Sequence of chain 1.B:
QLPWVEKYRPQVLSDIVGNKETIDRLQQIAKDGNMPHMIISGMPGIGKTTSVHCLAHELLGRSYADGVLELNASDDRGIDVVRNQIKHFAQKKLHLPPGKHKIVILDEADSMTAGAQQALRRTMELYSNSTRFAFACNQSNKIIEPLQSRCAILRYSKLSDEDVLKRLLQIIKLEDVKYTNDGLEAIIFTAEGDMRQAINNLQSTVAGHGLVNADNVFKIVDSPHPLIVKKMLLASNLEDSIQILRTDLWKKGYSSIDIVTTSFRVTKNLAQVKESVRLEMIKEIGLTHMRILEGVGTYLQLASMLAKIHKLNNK

Binding-site contacts:
Ligand atom O3G contacts residue ARG157 of chain 1.B at 3.7 Å.
Ligand atom O2' contacts residue THR299 of chain 1.A at 2.8 Å (h-bond).
Ligand atom O3G contacts residue MG1 of chain 1.J at 2.3 Å.
Ligand atom N7 contacts residue GLY358 of chain 1.A at 3.3 Å.
Ligand atom O1A contacts residue THR360 of chain 1.A at 3.6 Å.
Ligand atom S1G contacts residue ARG128 of chain 1.B at 2.9 Å (salt-bridge).
Ligand atom O2B contacts residue ILE357 of chain 1.A at 3.7 Å.
Ligand atom O2G contacts residue ARG157 of chain 1.B at 2.8 Å (salt-bridge).
Ligand atom O1B contacts residue MG1 of chain 1.J at 2.2 Å.
Ligand atom S1G contacts residue PRO355 of chain 1.A at 3.7 Å.
Ligand atom O2B contacts residue LYS359 of chain 1.A at 3.0 Å (salt-bridge).
Ligand atom N1 contacts residue CYS311 of chain 1.A at 3.5 Å (h-bond).
Ligand atom C4 contacts residue ILE514 of chain 1.A at 3.7 Å (hydrophobic).
Ligand atom O3' contacts residue THR299 of chain 1.A at 3.0 Å (h-bond).
Ligand atom PG contacts residue MG1 of chain 1.J at 3.7 Å.
Ligand atom O4' contacts residue ARG515 of chain 1.A at 3.6 Å.
Ligand atom O2A contacts residue LYS359 of chain 1.A at 3.4 Å (salt-bridge).
Ligand atom O3' contacts residue ALA303 of chain 1.A at 3.7 Å.
Ligand atom O2A contacts residue THR360 of chain 1.A at 3.4 Å (h-bond).
Ligand atom O2A contacts residue THR361 of chain 1.A at 3.4 Å (h-bond).
Ligand atom PG contacts residue ARG515 of chain 1.A at 3.6 Å.
Ligand atom O3A contacts residue ARG515 of chain 1.A at 3.7 Å.
Ligand atom PG contacts residue ARG128 of chain 1.B at 3.4 Å.
Ligand atom S1G contacts residue ASN456 of chain 1.A at 2.9 Å (h-bond).
Ligand atom O3A contacts residue GLY356 of chain 1.A at 3.7 Å.
Ligand atom O2B contacts residue GLY358 of chain 1.A at 3.4 Å (h-bond).
Ligand atom N6 contacts residue VAL310 of chain 1.A at 3.6 Å.
Ligand atom O1A contacts residue GLU132 of chain 1.B at 3.5 Å (salt-bridge).
Ligand atom O2G contacts residue ARG515 of chain 1.A at 2.3 Å (salt-bridge).
Ligand atom N6 contacts residue ILE514 of chain 1.A at 3.7 Å.
Ligand atom N7 contacts residue ILE357 of chain 1.A at 3.2 Å (h-bond).
Ligand atom O3G contacts residue ARG128 of chain 1.B at 3.0 Å (salt-bridge).
Ligand atom C5' contacts residue ARG515 of chain 1.A at 3.7 Å.
Ligand atom N6 contacts residue ILE357 of chain 1.A at 3.6 Å (h-bond).
Ligand atom O2A contacts residue GLY358 of chain 1.A at 3.2 Å.
Ligand atom O1B contacts residue THR360 of chain 1.A at 2.9 Å (h-bond).
Ligand atom PB contacts residue MG1 of chain 1.J at 3.6 Å.
Ligand atom C6 contacts residue ILE514 of chain 1.A at 3.7 Å (hydrophobic).
Ligand atom N6 contacts residue CYS311 of chain 1.A at 3.1 Å (h-bond).
Ligand atom O3B contacts residue GLY356 of chain 1.A at 3.0 Å (h-bond).

A protein and the small-molecule ligand that binds it are described below.
Small molecule (SMILES): Nc1ncnc2c1ncn2[C@@H]1O[C@H](COP(=O)(O)OP(=O)(O)OP(O)(O)=S)[C@@H](O)[C@H]1O

Sequence of chain 1.A:
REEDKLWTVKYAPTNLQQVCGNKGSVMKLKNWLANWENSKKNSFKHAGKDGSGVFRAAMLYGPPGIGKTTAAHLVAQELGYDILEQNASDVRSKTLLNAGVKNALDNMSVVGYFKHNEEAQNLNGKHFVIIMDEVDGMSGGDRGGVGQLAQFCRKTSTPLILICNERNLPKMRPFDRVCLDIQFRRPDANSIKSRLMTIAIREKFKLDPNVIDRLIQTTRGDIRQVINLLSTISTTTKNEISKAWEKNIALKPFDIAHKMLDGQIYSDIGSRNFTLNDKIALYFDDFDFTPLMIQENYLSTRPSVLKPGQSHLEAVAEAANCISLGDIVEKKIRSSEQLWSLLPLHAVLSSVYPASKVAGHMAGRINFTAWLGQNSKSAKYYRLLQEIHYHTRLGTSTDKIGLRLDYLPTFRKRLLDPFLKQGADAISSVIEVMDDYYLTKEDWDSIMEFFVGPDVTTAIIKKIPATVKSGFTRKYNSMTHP